Sequence of chain 1.C:
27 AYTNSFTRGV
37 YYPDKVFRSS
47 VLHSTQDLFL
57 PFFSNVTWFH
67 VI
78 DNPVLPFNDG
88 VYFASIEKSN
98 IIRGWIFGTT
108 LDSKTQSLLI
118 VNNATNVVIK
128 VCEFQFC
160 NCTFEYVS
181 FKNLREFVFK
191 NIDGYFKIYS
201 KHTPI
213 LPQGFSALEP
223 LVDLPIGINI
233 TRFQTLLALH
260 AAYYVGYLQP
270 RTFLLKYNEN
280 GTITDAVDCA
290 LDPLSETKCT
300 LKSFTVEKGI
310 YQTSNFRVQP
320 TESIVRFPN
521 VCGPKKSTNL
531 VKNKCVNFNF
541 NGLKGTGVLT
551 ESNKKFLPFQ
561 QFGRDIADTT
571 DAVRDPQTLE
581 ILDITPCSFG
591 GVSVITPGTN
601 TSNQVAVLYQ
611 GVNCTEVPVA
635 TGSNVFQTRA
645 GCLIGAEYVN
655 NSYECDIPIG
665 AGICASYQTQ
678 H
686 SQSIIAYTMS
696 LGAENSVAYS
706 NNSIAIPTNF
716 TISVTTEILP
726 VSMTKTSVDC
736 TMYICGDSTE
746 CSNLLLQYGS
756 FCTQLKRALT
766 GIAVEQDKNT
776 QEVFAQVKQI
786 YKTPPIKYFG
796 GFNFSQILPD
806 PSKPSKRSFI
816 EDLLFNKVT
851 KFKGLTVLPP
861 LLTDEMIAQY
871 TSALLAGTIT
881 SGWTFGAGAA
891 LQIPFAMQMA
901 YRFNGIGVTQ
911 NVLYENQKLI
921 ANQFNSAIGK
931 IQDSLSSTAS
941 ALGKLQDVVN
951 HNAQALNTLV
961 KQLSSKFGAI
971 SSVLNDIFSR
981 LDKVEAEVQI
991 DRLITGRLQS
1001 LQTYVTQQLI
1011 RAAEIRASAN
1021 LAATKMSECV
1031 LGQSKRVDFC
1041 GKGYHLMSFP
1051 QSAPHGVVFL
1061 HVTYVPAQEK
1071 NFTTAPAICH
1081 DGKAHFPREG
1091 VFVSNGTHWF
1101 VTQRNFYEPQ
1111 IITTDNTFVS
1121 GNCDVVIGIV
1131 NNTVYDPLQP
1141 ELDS

Sequence of chain 1.A:
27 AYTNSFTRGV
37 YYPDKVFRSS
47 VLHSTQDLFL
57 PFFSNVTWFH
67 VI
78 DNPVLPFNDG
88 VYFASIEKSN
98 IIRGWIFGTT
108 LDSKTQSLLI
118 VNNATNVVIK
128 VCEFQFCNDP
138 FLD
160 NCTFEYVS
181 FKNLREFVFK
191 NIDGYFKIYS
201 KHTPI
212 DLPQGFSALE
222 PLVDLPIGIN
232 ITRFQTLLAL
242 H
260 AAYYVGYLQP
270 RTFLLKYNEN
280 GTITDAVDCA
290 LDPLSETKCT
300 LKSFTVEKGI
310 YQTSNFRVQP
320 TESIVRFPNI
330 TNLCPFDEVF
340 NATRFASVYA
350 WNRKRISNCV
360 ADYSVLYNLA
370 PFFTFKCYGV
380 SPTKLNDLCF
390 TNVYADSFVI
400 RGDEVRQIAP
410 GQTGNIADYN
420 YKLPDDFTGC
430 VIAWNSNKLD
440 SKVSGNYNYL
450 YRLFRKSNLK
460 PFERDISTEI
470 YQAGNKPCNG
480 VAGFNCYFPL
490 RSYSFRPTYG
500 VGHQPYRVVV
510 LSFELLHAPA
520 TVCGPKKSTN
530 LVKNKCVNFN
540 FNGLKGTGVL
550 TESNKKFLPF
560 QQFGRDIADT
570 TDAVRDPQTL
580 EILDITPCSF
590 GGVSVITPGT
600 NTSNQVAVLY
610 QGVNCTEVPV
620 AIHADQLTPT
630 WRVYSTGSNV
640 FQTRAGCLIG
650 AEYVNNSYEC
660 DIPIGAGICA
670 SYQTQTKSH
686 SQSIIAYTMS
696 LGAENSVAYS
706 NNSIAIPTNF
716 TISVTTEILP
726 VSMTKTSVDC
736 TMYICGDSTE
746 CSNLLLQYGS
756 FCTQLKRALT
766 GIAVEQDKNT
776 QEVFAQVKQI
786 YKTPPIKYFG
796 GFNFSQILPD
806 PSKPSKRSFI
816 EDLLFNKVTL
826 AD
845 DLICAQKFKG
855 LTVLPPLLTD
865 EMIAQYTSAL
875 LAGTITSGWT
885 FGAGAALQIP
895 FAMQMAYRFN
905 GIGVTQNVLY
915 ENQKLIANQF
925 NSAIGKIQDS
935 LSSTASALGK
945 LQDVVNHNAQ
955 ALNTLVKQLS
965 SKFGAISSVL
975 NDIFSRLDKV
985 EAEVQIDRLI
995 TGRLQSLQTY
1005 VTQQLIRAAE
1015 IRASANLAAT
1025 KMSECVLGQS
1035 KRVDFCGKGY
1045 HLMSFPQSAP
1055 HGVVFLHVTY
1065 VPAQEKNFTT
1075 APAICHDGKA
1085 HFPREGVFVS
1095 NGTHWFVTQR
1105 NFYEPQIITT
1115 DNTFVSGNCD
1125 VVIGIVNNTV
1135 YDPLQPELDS

The small molecule below binds the protein below.
Small molecule (SMILES): CC(=O)N[C@@H]1[C@@H](O)[C@H](O)[C@@H](CO)O[C@H]1O

Binding-site contacts:
Ligand atom C2 contacts residue LYS555 of chain 1.C at 4.5 Å.
Ligand atom C1 contacts residue LYS555 of chain 1.C at 3.8 Å.
Ligand atom C5 contacts residue ASN279 of chain 1.A at 3.7 Å.
Ligand atom O5 contacts residue ASN279 of chain 1.A at 2.4 Å (h-bond).
Ligand atom C7 contacts residue ASN279 of chain 1.A at 3.5 Å.
Ligand atom N2 contacts residue ASN279 of chain 1.A at 2.9 Å (h-bond).
Ligand atom O5 contacts residue LYS555 of chain 1.C at 3.5 Å (salt-bridge).
Ligand atom O7 contacts residue GLU278 of chain 1.A at 3.9 Å.
Ligand atom C4 contacts residue ASN279 of chain 1.A at 4.2 Å.
Ligand atom O7 contacts residue ASN279 of chain 1.A at 3.8 Å.
Ligand atom C8 contacts residue ASN277 of chain 1.A at 4.3 Å.
Ligand atom C2 contacts residue ASN279 of chain 1.A at 2.5 Å.
Ligand atom C3 contacts residue ASN279 of chain 1.A at 3.8 Å.
Ligand atom C8 contacts residue GLU278 of chain 1.A at 4.2 Å.
Ligand atom C1 contacts residue ASN279 of chain 1.A at 1.4 Å.